Binding-site contacts:
Ligand atom PB contacts residue GLY536 of chain 1.F at 3.6 Å.
Ligand atom O2' contacts residue THR703 of chain 1.F at 3.2 Å (h-bond).
Ligand atom O2B contacts residue LYS539 of chain 1.F at 3.0 Å (salt-bridge).
Ligand atom S1G contacts residue PRO651 of chain 1.E at 3.5 Å.
Ligand atom O3G contacts residue ASN639 of chain 1.F at 3.3 Å (h-bond).
Ligand atom O3G contacts residue ARG781 of chain 1.E at 2.8 Å (salt-bridge).
Ligand atom O3B contacts residue GLY536 of chain 1.F at 2.8 Å (h-bond).
Ligand atom O2B contacts residue GLY536 of chain 1.F at 3.6 Å (h-bond).
Ligand atom N1 contacts residue ASP493 of chain 1.F at 3.5 Å (salt-bridge).
Ligand atom N7 contacts residue GLY538 of chain 1.F at 3.3 Å (h-bond).
Ligand atom N3 contacts residue ASN675 of chain 1.F at 3.4 Å (h-bond).
Ligand atom O2A contacts residue LEU541 of chain 1.F at 3.1 Å (h-bond).
Ligand atom O2B contacts residue GLY538 of chain 1.F at 3.2 Å (h-bond).
Ligand atom O2A contacts residue THR540 of chain 1.F at 2.8 Å (h-bond).
Ligand atom C4 contacts residue LEU541 of chain 1.F at 3.5 Å (hydrophobic).
Ligand atom O1A contacts residue THR540 of chain 1.F at 3.0 Å (h-bond).
Ligand atom O3A contacts residue CYS537 of chain 1.F at 3.6 Å.
Ligand atom C2 contacts residue ASN675 of chain 1.F at 3.6 Å.
Ligand atom N7 contacts residue CYS537 of chain 1.F at 3.2 Å.
Ligand atom O1A contacts residue MG1 of chain 1.DA at 3.3 Å.
Ligand atom O1B contacts residue LYS539 of chain 1.F at 3.6 Å.
Ligand atom O2G contacts residue MG1 of chain 1.DA at 2.6 Å.
Ligand atom O2' contacts residue ASN675 of chain 1.F at 3.6 Å (h-bond).
Ligand atom N1 contacts residue GLY495 of chain 1.F at 3.0 Å (h-bond).
Ligand atom S1G contacts residue GLY536 of chain 1.F at 3.6 Å.
Ligand atom N1 contacts residue ILE494 of chain 1.F at 3.6 Å.
Ligand atom O3A contacts residue GLY536 of chain 1.F at 3.5 Å.
Ligand atom O1B contacts residue THR540 of chain 1.F at 2.9 Å (h-bond).
Ligand atom O2A contacts residue GLY538 of chain 1.F at 3.2 Å.
Ligand atom N1 contacts residue ILE671 of chain 1.F at 3.6 Å.
Ligand atom O2A contacts residue LYS539 of chain 1.F at 3.2 Å (salt-bridge).
Ligand atom O1B contacts residue MG1 of chain 1.DA at 3.0 Å.
Ligand atom PG contacts residue GLY536 of chain 1.F at 3.7 Å.
Ligand atom C2 contacts residue ASP493 of chain 1.F at 3.2 Å.
Ligand atom N6 contacts residue GLY495 of chain 1.F at 3.4 Å (h-bond).
Ligand atom N6 contacts residue ILE671 of chain 1.F at 3.6 Å.
Ligand atom C1' contacts residue THR703 of chain 1.F at 3.3 Å.
Ligand atom O3A contacts residue GLY538 of chain 1.F at 3.4 Å (h-bond).
Ligand atom S1G contacts residue ARG781 of chain 1.E at 3.4 Å (salt-bridge).
Ligand atom O2B contacts residue CYS537 of chain 1.F at 3.1 Å (h-bond).

A small-molecule ligand and the protein it binds are described below.
Small molecule (SMILES): Nc1ncnc2c1ncn2[C@@H]1O[C@H](COP(=O)(O)OP(=O)(O)OP(O)(O)=S)[C@@H](O)[C@H]1O

Sequence of chain 1.E:
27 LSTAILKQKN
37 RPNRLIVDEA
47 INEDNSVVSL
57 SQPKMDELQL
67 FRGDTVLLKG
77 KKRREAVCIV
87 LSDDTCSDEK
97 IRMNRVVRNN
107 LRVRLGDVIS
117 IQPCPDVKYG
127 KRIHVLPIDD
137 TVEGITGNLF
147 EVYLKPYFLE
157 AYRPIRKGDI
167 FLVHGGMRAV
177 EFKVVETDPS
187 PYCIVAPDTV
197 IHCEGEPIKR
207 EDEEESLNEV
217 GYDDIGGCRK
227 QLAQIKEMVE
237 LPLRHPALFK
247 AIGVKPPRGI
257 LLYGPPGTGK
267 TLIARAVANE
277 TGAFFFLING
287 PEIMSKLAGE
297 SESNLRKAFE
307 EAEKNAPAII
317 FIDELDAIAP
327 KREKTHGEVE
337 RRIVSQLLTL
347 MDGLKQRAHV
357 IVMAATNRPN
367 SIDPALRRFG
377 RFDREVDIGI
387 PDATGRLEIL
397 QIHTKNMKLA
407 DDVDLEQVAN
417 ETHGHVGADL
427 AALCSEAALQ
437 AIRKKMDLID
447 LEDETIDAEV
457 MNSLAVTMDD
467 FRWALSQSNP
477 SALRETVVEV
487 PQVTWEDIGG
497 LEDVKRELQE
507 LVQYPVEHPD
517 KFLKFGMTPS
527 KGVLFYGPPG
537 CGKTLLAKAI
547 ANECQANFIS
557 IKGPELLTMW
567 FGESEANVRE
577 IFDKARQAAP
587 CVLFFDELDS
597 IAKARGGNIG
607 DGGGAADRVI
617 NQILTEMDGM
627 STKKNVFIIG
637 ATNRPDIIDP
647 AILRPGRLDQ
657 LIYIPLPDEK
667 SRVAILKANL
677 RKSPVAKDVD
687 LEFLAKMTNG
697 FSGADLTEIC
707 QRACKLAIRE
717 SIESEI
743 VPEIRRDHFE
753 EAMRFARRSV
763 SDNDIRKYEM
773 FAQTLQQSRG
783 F

Sequence of chain 1.F:
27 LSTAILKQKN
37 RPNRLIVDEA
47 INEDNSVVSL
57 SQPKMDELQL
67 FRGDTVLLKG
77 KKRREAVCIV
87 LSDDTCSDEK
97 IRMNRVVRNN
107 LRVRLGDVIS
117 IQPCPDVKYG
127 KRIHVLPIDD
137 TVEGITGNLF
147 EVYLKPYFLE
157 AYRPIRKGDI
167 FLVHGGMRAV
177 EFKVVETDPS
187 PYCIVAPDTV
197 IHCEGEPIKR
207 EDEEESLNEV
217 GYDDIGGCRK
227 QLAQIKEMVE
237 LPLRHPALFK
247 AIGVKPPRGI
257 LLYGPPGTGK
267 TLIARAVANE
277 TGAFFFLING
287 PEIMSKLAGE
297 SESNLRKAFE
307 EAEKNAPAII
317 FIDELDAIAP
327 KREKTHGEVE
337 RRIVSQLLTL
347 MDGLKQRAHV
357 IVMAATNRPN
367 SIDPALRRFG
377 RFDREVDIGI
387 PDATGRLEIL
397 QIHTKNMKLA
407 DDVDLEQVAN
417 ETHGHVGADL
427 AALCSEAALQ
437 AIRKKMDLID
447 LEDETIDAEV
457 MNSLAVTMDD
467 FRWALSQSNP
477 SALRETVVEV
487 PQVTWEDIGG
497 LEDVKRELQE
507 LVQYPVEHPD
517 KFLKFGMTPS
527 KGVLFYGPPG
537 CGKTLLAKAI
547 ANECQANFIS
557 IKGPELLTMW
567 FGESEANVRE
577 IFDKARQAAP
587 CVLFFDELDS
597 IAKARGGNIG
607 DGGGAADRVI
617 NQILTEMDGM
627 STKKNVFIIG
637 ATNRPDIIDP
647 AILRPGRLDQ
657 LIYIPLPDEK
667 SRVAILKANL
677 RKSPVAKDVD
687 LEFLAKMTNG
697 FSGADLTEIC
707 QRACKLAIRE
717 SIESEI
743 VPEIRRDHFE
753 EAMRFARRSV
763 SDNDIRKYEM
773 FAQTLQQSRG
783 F